A small-molecule ligand and the protein it binds are described below.
Small molecule (SMILES): CC(=O)N[C@@H]1[C@@H](O)[C@H](O)[C@@H](CO)O[C@H]1O

Sequence of chain 1.B:
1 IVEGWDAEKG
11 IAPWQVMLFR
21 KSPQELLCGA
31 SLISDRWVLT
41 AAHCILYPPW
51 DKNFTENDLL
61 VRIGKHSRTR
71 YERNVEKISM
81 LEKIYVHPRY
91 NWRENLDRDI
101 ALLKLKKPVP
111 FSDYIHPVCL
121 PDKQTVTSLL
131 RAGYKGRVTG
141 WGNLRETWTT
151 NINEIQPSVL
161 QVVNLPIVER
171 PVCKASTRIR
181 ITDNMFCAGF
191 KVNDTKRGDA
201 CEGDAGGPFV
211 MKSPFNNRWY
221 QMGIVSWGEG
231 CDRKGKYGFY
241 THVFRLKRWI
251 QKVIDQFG

Binding-site contacts:
Ligand atom O5 contacts residue ASN53 of chain 1.B at 2.5 Å (h-bond).
Ligand atom C1 contacts residue ASN53 of chain 1.B at 1.5 Å.
Ligand atom C7 contacts residue ASN53 of chain 1.B at 3.8 Å.
Ligand atom N2 contacts residue LEU46 of chain 1.B at 4.2 Å.
Ligand atom C4 contacts residue ASN53 of chain 1.B at 4.4 Å.
Ligand atom C5 contacts residue ASN53 of chain 1.B at 3.6 Å.
Ligand atom C2 contacts residue ASN53 of chain 1.B at 2.6 Å.
Ligand atom O7 contacts residue ASN53 of chain 1.B at 4.1 Å.
Ligand atom C7 contacts residue LEU46 of chain 1.B at 4.1 Å (hydrophobic).
Ligand atom C3 contacts residue ASN53 of chain 1.B at 4.0 Å.
Ligand atom C8 contacts residue LEU46 of chain 1.B at 4.2 Å (hydrophobic).
Ligand atom N2 contacts residue ASN53 of chain 1.B at 2.8 Å (h-bond).